Binding-site contacts:
Ligand atom O1 contacts residue ASN33 of chain 1.B at 3.3 Å (h-bond).
Ligand atom O2 contacts residue ASP31 of chain 1.B at 2.9 Å (salt-bridge).
Ligand atom C1 contacts residue ASN33 of chain 1.B at 3.7 Å.
Ligand atom O6 contacts residue ASN46 of chain 1.B at 3.3 Å (h-bond).
Ligand atom O1 contacts residue ASP31 of chain 1.B at 4.2 Å.
Ligand atom C3 contacts residue GLN29 of chain 1.B at 4.4 Å.
Ligand atom C4 contacts residue ASN33 of chain 1.B at 4.2 Å.
Ligand atom C2 contacts residue GLN29 of chain 1.B at 4.4 Å.
Ligand atom O4 contacts residue PRO43 of chain 1.B at 3.6 Å.
Ligand atom C4 contacts residue TYR37 of chain 1.B at 3.9 Å (hydrophobic).
Ligand atom C3 contacts residue TYR37 of chain 1.B at 4.1 Å (hydrophobic).
Ligand atom C5 contacts residue ASN46 of chain 1.B at 4.2 Å.
Ligand atom O3 contacts residue TYR37 of chain 1.B at 3.2 Å (h-bond).
Ligand atom O4 contacts residue TYR37 of chain 1.B at 3.1 Å (h-bond).
Ligand atom O3 contacts residue GLN29 of chain 1.B at 3.4 Å (h-bond).
Ligand atom C6 contacts residue PRO43 of chain 1.B at 3.7 Å (hydrophobic).
Ligand atom O2 contacts residue GLN29 of chain 1.B at 3.3 Å (h-bond).
Ligand atom O5 contacts residue ASN46 of chain 1.B at 3.5 Å (h-bond).
Ligand atom O1 contacts residue PRO49 of chain 1.B at 3.6 Å.
Ligand atom C2 contacts residue ASN33 of chain 1.B at 3.9 Å.
Ligand atom O2 contacts residue ASN33 of chain 1.B at 3.1 Å (h-bond).
Ligand atom C5 contacts residue ASN33 of chain 1.B at 4.2 Å.
Ligand atom C2 contacts residue ASP31 of chain 1.B at 3.9 Å.
Ligand atom C6 contacts residue ASN46 of chain 1.B at 3.7 Å.
Ligand atom O5 contacts residue ASN33 of chain 1.B at 3.3 Å (h-bond).

Sequence of chain 1.B:
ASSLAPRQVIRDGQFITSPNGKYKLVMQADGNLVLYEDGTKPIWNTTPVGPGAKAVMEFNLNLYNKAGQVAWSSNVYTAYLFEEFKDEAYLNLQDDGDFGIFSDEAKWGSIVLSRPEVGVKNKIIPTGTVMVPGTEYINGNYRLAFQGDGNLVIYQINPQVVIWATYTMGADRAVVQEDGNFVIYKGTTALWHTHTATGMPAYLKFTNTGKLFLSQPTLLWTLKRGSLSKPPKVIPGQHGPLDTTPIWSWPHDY

A protein and the small-molecule ligand that binds it are described below.
Small molecule (SMILES): OC[C@H]1O[C@@H](O)[C@@H](O)[C@@H](O)[C@@H]1O